Binding-site contacts:
Ligand atom O5 contacts residue ASN169 of chain 1.E at 2.4 Å (h-bond).
Ligand atom C2 contacts residue ASN169 of chain 1.E at 2.4 Å.
Ligand atom C8 contacts residue THR133 of chain 1.E at 4.0 Å.
Ligand atom C8 contacts residue PHE168 of chain 1.E at 4.2 Å (hydrophobic).
Ligand atom C5 contacts residue ASN169 of chain 1.E at 3.7 Å.
Ligand atom C1 contacts residue ASN169 of chain 1.E at 1.4 Å.
Ligand atom O7 contacts residue ASN169 of chain 1.E at 3.3 Å (h-bond).
Ligand atom C3 contacts residue ASN169 of chain 1.E at 3.8 Å.
Ligand atom O7 contacts residue THR133 of chain 1.E at 4.4 Å.
Ligand atom C8 contacts residue SER167 of chain 1.E at 4.2 Å.
Ligand atom N2 contacts residue ASN169 of chain 1.E at 2.9 Å (h-bond).
Ligand atom C8 contacts residue ASN135 of chain 1.E at 3.5 Å.
Ligand atom C4 contacts residue ASN169 of chain 1.E at 4.2 Å.
Ligand atom C7 contacts residue ASN169 of chain 1.E at 3.3 Å.
Ligand atom C8 contacts residue ASN169 of chain 1.E at 4.3 Å.

The protein below binds the small molecule below.
Small molecule (SMILES): CC(=O)N[C@H]1[C@H](O[C@H]2[C@H](O)[C@@H](NC(C)=O)CO[C@@H]2CO)O[C@H](CO)[C@@H](O[C@@H]2O[C@H](CO)[C@@H](O)[C@H](O)[C@@H]2O)[C@@H]1O

Sequence of chain 1.E:
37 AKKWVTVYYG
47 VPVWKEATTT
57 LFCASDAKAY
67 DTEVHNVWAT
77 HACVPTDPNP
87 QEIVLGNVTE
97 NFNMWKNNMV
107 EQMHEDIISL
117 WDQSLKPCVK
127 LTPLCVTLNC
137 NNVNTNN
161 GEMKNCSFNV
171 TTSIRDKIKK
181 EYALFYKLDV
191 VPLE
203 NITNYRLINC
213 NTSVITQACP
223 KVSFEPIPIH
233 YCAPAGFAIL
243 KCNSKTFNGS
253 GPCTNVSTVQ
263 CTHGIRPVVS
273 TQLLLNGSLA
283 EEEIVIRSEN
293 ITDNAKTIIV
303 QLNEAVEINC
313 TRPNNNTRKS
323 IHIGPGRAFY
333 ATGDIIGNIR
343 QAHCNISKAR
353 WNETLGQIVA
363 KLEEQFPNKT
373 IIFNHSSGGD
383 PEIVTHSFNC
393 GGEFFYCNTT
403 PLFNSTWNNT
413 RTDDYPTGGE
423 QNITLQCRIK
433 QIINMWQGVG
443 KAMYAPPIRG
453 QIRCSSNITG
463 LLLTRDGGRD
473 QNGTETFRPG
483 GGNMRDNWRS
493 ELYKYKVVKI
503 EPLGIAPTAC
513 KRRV